Binding-site contacts:
Ligand atom O6 contacts residue SER145 of chain 1.A at 3.4 Å.
Ligand atom O2B contacts residue MG1 of chain 1.E at 2.1 Å.
Ligand atom N7 contacts residue ASN116 of chain 1.A at 3.2 Å (h-bond).
Ligand atom O6 contacts residue LYS117 of chain 1.A at 3.5 Å.
Ligand atom O3G contacts residue VAL12 of chain 1.A at 3.6 Å.
Ligand atom O6 contacts residue LYS147 of chain 1.A at 3.5 Å (salt-bridge).
Ligand atom C8 contacts residue ALA18 of chain 1.A at 3.5 Å (hydrophobic).
Ligand atom O1G contacts residue VAL12 of chain 1.A at 3.6 Å.
Ligand atom O2G contacts residue MG1 of chain 1.E at 2.0 Å.
Ligand atom N3B contacts residue MG1 of chain 1.E at 3.4 Å.
Ligand atom O2B contacts residue LYS16 of chain 1.A at 3.5 Å (salt-bridge).
Ligand atom N1 contacts residue ASP119 of chain 1.A at 2.8 Å (salt-bridge).
Ligand atom N7 contacts residue ALA146 of chain 1.A at 3.6 Å.
Ligand atom O2' contacts residue PHE28 of chain 1.A at 3.2 Å.
Ligand atom O6 contacts residue ALA146 of chain 1.A at 2.9 Å (h-bond).
Ligand atom O1B contacts residue LYS16 of chain 1.A at 2.8 Å (salt-bridge).
Ligand atom O2B contacts residue SER17 of chain 1.A at 2.8 Å (h-bond).
Ligand atom PB contacts residue LYS16 of chain 1.A at 3.6 Å.
Ligand atom PB contacts residue MG1 of chain 1.E at 3.2 Å.
Ligand atom O1A contacts residue ALA18 of chain 1.A at 2.8 Å (h-bond).
Ligand atom O1G contacts residue GLY60 of chain 1.A at 2.8 Å (h-bond).
Ligand atom O3A contacts residue GLY15 of chain 1.A at 3.1 Å (h-bond).
Ligand atom O1B contacts residue VAL14 of chain 1.A at 3.5 Å (h-bond).
Ligand atom O1A contacts residue SER17 of chain 1.A at 3.4 Å (h-bond).
Ligand atom O1B contacts residue GLY15 of chain 1.A at 3.2 Å (h-bond).
Ligand atom PG contacts residue MG1 of chain 1.E at 3.2 Å.
Ligand atom N2 contacts residue LEU120 of chain 1.A at 3.5 Å.
Ligand atom N2 contacts residue LYS147 of chain 1.A at 3.5 Å.
Ligand atom C6 contacts residue ASP119 of chain 1.A at 3.5 Å.
Ligand atom O1A contacts residue GLY15 of chain 1.A at 3.4 Å.
Ligand atom O6 contacts residue ASN116 of chain 1.A at 3.3 Å (h-bond).
Ligand atom N3B contacts residue GLY13 of chain 1.A at 3.2 Å (h-bond).
Ligand atom N2 contacts residue ASP119 of chain 1.A at 2.9 Å (salt-bridge).
Ligand atom O3G contacts residue GLN61 of chain 1.A at 3.2 Å (h-bond).
Ligand atom O4' contacts residue LYS117 of chain 1.A at 3.1 Å (salt-bridge).
Ligand atom N7 contacts residue ALA18 of chain 1.A at 3.6 Å.
Ligand atom O6 contacts residue ASP119 of chain 1.A at 3.4 Å (salt-bridge).
Ligand atom C8 contacts residue GLY15 of chain 1.A at 3.6 Å.
Ligand atom C5' contacts residue GLY13 of chain 1.A at 3.6 Å.
Ligand atom O1G contacts residue LYS16 of chain 1.A at 2.6 Å (salt-bridge).

This protein binds this small molecule.
Small molecule (SMILES): Nc1nc2c(ncn2[C@@H]2O[C@H](CO[P](=O)(O)O[P](=O)(O)NP(=O)(O)O)[C@@H](O)[C@H]2O)c(=O)[nH]1

Sequence of chain 1.A:
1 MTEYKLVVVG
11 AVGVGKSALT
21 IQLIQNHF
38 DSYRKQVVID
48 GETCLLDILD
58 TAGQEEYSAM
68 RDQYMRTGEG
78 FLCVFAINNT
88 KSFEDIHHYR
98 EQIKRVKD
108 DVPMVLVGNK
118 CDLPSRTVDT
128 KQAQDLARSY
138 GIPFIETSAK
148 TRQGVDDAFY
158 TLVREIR